A small-molecule ligand and the protein it binds are described below.
Small molecule (SMILES): CC(=O)N[C@H]1[C@H](O[C@H]2[C@H](O)[C@@H](NC(C)=O)CO[C@@H]2CO)O[C@H](CO)[C@@H](O)[C@@H]1O

Binding-site contacts:
Ligand atom C6 contacts residue PRO16 of chain 2.A at 3.9 Å (hydrophobic).
Ligand atom C7 contacts residue ASN44 of chain 2.A at 3.6 Å.
Ligand atom O7 contacts residue ASN44 of chain 2.A at 3.8 Å.
Ligand atom O5 contacts residue ASN44 of chain 2.A at 2.3 Å (h-bond).
Ligand atom C5 contacts residue TYR31 of chain 2.A at 3.9 Å (hydrophobic).
Ligand atom O6 contacts residue TYR14 of chain 2.A at 4.3 Å.
Ligand atom O5 contacts residue TYR31 of chain 2.A at 3.6 Å.
Ligand atom C5 contacts residue ASN44 of chain 2.A at 3.6 Å.
Ligand atom C6 contacts residue TYR14 of chain 2.A at 4.2 Å (hydrophobic).
Ligand atom O5 contacts residue PRO16 of chain 2.A at 3.8 Å.
Ligand atom C5 contacts residue PRO16 of chain 2.A at 4.1 Å (hydrophobic).
Ligand atom C2 contacts residue ASN44 of chain 2.A at 2.4 Å.
Ligand atom C1 contacts residue ASN44 of chain 2.A at 1.4 Å.
Ligand atom C3 contacts residue ASN44 of chain 2.A at 3.8 Å.
Ligand atom C1 contacts residue TYR31 of chain 2.A at 3.2 Å (hydrophobic).
Ligand atom C8 contacts residue PRO43 of chain 2.A at 3.9 Å (hydrophobic).
Ligand atom O6 contacts residue TYR31 of chain 2.A at 4.3 Å.
Ligand atom N2 contacts residue ASN44 of chain 2.A at 2.9 Å (h-bond).
Ligand atom C1 contacts residue PRO16 of chain 2.A at 4.5 Å (hydrophobic).
Ligand atom O6 contacts residue PRO16 of chain 2.A at 4.4 Å.
Ligand atom C4 contacts residue ASN44 of chain 2.A at 4.2 Å.
Ligand atom C2 contacts residue TYR31 of chain 2.A at 4.3 Å (hydrophobic).

Sequence of chain 2.A:
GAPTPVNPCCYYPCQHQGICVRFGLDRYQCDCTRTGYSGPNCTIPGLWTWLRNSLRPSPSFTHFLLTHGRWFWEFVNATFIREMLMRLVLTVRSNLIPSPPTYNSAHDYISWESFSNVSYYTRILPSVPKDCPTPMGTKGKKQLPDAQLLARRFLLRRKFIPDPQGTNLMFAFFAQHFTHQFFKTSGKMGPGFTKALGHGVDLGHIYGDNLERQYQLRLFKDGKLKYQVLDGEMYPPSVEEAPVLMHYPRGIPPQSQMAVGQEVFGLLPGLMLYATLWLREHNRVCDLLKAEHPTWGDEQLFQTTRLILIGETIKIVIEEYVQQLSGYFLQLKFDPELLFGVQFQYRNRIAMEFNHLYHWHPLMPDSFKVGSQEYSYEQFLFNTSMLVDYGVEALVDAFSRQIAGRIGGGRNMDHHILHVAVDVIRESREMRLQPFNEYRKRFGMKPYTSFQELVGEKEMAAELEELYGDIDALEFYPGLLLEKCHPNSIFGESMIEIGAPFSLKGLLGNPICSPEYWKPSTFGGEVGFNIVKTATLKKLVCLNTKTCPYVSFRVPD